Binding-site contacts:
Ligand atom C1 contacts residue ALA146 of chain 1.A at 4.0 Å (hydrophobic).
Ligand atom O1A contacts residue ALA146 of chain 1.A at 3.2 Å.
Ligand atom O8 contacts residue ALA146 of chain 1.A at 3.3 Å.
Ligand atom O1A contacts residue ASN148 of chain 1.A at 4.3 Å.
Ligand atom C10 contacts residue TYR145 of chain 1.A at 3.6 Å (hydrophobic).
Ligand atom O1A contacts residue SER147 of chain 1.A at 3.1 Å (h-bond).
Ligand atom C6 contacts residue TYR145 of chain 1.A at 3.4 Å (hydrophobic).
Ligand atom N5 contacts residue TYR145 of chain 1.A at 2.6 Å (h-bond).
Ligand atom C6 contacts residue ALA146 of chain 1.A at 4.2 Å (hydrophobic).
Ligand atom C9 contacts residue TYR145 of chain 1.A at 4.4 Å (hydrophobic).
Ligand atom C7 contacts residue TYR145 of chain 1.A at 3.9 Å (hydrophobic).
Ligand atom O4 contacts residue TYR145 of chain 1.A at 4.2 Å.
Ligand atom C5 contacts residue TYR145 of chain 1.A at 3.3 Å (hydrophobic).
Ligand atom O1B contacts residue ALA146 of chain 1.A at 4.3 Å.
Ligand atom C11 contacts residue TYR145 of chain 1.A at 3.7 Å (hydrophobic).
Ligand atom C4 contacts residue TYR145 of chain 1.A at 3.6 Å (hydrophobic).
Ligand atom C1 contacts residue SER147 of chain 1.A at 3.6 Å.
Ligand atom C11 contacts residue ARG143 of chain 1.A at 4.0 Å.
Ligand atom C8 contacts residue ALA146 of chain 1.A at 4.5 Å (hydrophobic).
Ligand atom O1B contacts residue SER147 of chain 1.A at 2.7 Å (h-bond).

Sequence of chain 1.A:
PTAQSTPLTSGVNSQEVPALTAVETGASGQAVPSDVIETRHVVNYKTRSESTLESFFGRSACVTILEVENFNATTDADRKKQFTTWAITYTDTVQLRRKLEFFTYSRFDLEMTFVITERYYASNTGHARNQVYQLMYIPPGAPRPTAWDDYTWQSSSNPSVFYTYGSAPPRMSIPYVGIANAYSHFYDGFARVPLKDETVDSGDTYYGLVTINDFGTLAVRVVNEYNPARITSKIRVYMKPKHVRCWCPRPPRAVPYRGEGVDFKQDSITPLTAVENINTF

This small molecule binds to this protein.
Small molecule (SMILES): CC(=O)N[C@H]1[C@H]([C@H](O)[C@H](O)CO)O[C@@](O)(C(=O)O)C[C@@H]1O